Binding-site contacts:
Ligand atom C1 contacts residue ASN12 of chain 14.G at 2.2 Å.
Ligand atom O5 contacts residue ASN12 of chain 14.G at 2.7 Å (h-bond).
Ligand atom C2 contacts residue ASN12 of chain 14.G at 3.3 Å.
Ligand atom C5 contacts residue ASN12 of chain 14.G at 4.1 Å.
Ligand atom C7 contacts residue ASN12 of chain 14.G at 3.9 Å.
Ligand atom N2 contacts residue ASN12 of chain 14.G at 3.8 Å.
Ligand atom O7 contacts residue ASN12 of chain 14.G at 3.6 Å.

Sequence of chain 14.G:
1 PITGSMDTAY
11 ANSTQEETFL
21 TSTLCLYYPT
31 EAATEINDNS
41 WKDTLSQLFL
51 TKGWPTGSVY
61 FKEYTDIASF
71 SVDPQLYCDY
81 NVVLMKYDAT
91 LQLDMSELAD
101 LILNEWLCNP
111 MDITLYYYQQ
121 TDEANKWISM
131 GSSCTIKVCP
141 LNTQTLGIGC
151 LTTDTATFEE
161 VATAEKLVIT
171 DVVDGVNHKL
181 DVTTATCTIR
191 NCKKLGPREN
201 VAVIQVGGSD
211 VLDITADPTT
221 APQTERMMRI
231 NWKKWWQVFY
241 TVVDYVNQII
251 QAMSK

The protein below binds the small molecule below.
Small molecule (SMILES): CC(=O)N[C@H]1[C@H](O[C@H]2[C@H](O)[C@@H](NC(C)=O)CO[C@@H]2CO)O[C@H](CO)[C@@H](O)[C@@H]1O